Sequence of chain 1.B:
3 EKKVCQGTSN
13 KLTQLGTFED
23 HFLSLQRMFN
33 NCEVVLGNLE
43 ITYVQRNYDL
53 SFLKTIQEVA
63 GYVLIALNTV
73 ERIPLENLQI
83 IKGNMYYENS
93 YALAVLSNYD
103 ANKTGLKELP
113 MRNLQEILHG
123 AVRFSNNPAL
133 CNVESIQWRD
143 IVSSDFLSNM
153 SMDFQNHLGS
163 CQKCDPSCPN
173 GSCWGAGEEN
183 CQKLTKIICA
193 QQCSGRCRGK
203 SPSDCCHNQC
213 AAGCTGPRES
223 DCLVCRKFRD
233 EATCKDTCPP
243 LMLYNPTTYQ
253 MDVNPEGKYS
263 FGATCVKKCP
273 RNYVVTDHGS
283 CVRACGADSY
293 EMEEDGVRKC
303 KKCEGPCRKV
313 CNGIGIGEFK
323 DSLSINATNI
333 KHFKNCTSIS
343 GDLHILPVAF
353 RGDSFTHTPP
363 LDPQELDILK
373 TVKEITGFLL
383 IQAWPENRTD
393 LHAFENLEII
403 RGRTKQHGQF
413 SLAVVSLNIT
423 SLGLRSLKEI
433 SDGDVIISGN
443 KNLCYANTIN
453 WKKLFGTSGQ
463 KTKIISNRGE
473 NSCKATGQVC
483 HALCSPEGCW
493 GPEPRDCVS

This protein binds this small molecule.
Small molecule (SMILES): CC(=O)N[C@H]1[C@H](OC[C@H]2OC[C@H](NC(C)=O)[C@@H](O)[C@@H]2O)O[C@H](CO)[C@@H](O)[C@@H]1O

Binding-site contacts:
Ligand atom C5 contacts residue MAN4 of chain 1.H at 4.0 Å.
Ligand atom O4 contacts residue MAN4 of chain 1.H at 3.2 Å (h-bond).
Ligand atom O5 contacts residue ASN91 of chain 1.B at 4.2 Å.
Ligand atom C5 contacts residue ASN151 of chain 1.B at 3.7 Å.
Ligand atom C5 contacts residue ASN91 of chain 1.B at 4.0 Å.
Ligand atom O5 contacts residue ASN151 of chain 1.B at 2.4 Å (h-bond).
Ligand atom C1 contacts residue ASN151 of chain 1.B at 1.4 Å.
Ligand atom C1 contacts residue ASN91 of chain 1.B at 3.9 Å.
Ligand atom C2 contacts residue ASN91 of chain 1.B at 4.3 Å.
Ligand atom N2 contacts residue ASN91 of chain 1.B at 3.3 Å.
Ligand atom C4 contacts residue ASN151 of chain 1.B at 4.2 Å.
Ligand atom O6 contacts residue ASN91 of chain 1.B at 3.0 Å (h-bond).
Ligand atom N2 contacts residue SER92 of chain 1.B at 4.2 Å.
Ligand atom C2 contacts residue ASN151 of chain 1.B at 2.5 Å.
Ligand atom C8 contacts residue ASN91 of chain 1.B at 3.6 Å.
Ligand atom C7 contacts residue ASN151 of chain 1.B at 4.2 Å.
Ligand atom N2 contacts residue ASN151 of chain 1.B at 3.6 Å.
Ligand atom C1 contacts residue SER92 of chain 1.B at 3.9 Å.
Ligand atom C6 contacts residue ASN91 of chain 1.B at 4.0 Å.
Ligand atom C3 contacts residue MAN4 of chain 1.H at 4.1 Å.
Ligand atom C4 contacts residue MAN4 of chain 1.H at 4.0 Å.
Ligand atom O7 contacts residue ASN151 of chain 1.B at 4.5 Å.
Ligand atom C7 contacts residue ASN91 of chain 1.B at 4.0 Å.
Ligand atom C8 contacts residue GLU90 of chain 1.B at 4.0 Å.
Ligand atom C3 contacts residue ASN151 of chain 1.B at 3.5 Å.
Ligand atom O3 contacts residue ASN151 of chain 1.B at 3.5 Å (h-bond).